Binding-site contacts:
Ligand atom C06 contacts residue LYS54 of chain 1.A at 3.3 Å.
Ligand atom CL01 contacts residue LEU86 of chain 1.A at 3.6 Å.
Ligand atom N15 contacts residue PHE32 of chain 1.A at 3.4 Å.
Ligand atom C16 contacts residue ASP164 of chain 1.A at 3.6 Å.
Ligand atom C33 contacts residue THR163 of chain 1.A at 3.2 Å.
Ligand atom C09 contacts residue THR163 of chain 1.A at 3.6 Å.
Ligand atom CL01 contacts residue THR99 of chain 1.A at 3.7 Å.
Ligand atom C03 contacts residue THR99 of chain 1.A at 3.7 Å.
Ligand atom N15 contacts residue ASP164 of chain 1.A at 2.8 Å (salt-bridge).
Ligand atom CL01 contacts residue LEU97 of chain 1.A at 3.4 Å.
Ligand atom C23 contacts residue THR99 of chain 1.A at 3.7 Å.
Ligand atom O18 contacts residue ASP164 of chain 1.A at 3.6 Å.
Ligand atom C10 contacts residue LEU153 of chain 1.A at 3.6 Å (hydrophobic).
Ligand atom C06 contacts residue THR99 of chain 1.A at 3.6 Å.
Ligand atom C23 contacts residue ALA52 of chain 1.A at 3.3 Å (hydrophobic).
Ligand atom C33 contacts residue MET75 of chain 1.A at 3.5 Å (hydrophobic).
Ligand atom N08 contacts residue THR163 of chain 1.A at 3.0 Å (h-bond).
Ligand atom CL01 contacts residue MET75 of chain 1.A at 3.6 Å.
Ligand atom C16 contacts residue PHE32 of chain 1.A at 3.4 Å (hydrophobic).
Ligand atom C21 contacts residue MET102 of chain 1.A at 3.6 Å (hydrophobic).
Ligand atom N22 contacts residue LEU101 of chain 1.A at 3.6 Å.
Ligand atom C24 contacts residue LEU153 of chain 1.A at 3.3 Å (hydrophobic).
Ligand atom C23 contacts residue GLN100 of chain 1.A at 3.3 Å.
Ligand atom N22 contacts residue ALA52 of chain 1.A at 3.4 Å.
Ligand atom C02 contacts residue THR99 of chain 1.A at 3.4 Å.
Ligand atom O32 contacts residue THR163 of chain 1.A at 3.2 Å (h-bond).
Ligand atom C07 contacts residue LYS54 of chain 1.A at 3.6 Å.
Ligand atom C23 contacts residue MET102 of chain 1.A at 3.6 Å (hydrophobic).
Ligand atom C33 contacts residue GLU71 of chain 1.A at 3.2 Å.
Ligand atom C07 contacts residue LEU97 of chain 1.A at 3.5 Å (hydrophobic).
Ligand atom O18 contacts residue LYS54 of chain 1.A at 2.8 Å (salt-bridge).
Ligand atom C07 contacts residue THR99 of chain 1.A at 3.4 Å.
Ligand atom C19 contacts residue LEU153 of chain 1.A at 3.5 Å (hydrophobic).
Ligand atom N22 contacts residue MET102 of chain 1.A at 2.8 Å (h-bond).
Ligand atom C26 contacts residue VAL35 of chain 1.A at 3.6 Å (hydrophobic).
Ligand atom C33 contacts residue ASP164 of chain 1.A at 3.5 Å.
Ligand atom C28 contacts residue GLY28 of chain 1.A at 3.6 Å.
Ligand atom O32 contacts residue MET75 of chain 1.A at 3.6 Å.
Ligand atom C17 contacts residue PHE32 of chain 1.A at 3.4 Å (hydrophobic).
Ligand atom C31 contacts residue CYS106 of chain 1.A at 3.5 Å (hydrophobic).

Sequence of chain 1.A:
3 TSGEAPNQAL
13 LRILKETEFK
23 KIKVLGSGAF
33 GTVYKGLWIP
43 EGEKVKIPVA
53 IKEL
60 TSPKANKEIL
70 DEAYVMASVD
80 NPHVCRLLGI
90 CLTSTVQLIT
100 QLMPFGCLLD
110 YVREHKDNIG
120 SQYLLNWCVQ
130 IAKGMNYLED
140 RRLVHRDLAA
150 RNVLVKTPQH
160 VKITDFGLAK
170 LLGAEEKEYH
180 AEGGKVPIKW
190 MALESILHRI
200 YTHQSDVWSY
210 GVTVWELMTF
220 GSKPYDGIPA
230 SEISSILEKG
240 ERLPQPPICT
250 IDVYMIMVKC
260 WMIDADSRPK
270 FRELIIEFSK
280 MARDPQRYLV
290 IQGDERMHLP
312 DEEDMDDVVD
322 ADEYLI

A small-molecule ligand and the protein it binds are described below.
Small molecule (SMILES): COc1c(Cl)cccc1Nc1c(-c2ccncc2OCC(C)(C)OC)[nH]c2c1C(=O)NCC2